Sequence of chain 1.A:
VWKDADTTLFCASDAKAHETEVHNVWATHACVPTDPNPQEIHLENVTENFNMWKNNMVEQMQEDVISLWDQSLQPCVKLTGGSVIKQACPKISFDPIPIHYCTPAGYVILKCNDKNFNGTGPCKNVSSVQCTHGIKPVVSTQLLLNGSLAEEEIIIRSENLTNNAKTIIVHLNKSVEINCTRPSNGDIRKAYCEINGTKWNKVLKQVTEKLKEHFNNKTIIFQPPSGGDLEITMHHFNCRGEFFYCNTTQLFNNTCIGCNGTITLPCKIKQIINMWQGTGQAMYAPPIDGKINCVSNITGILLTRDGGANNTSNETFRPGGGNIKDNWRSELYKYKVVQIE

Binding-site contacts:
Ligand atom C6 contacts residue TYR198 of chain 1.A at 4.5 Å (hydrophobic).
Ligand atom N2 contacts residue ASN179 of chain 1.A at 2.9 Å (h-bond).
Ligand atom C4 contacts residue ASN179 of chain 1.A at 4.2 Å.
Ligand atom O5 contacts residue ASN179 of chain 1.A at 2.4 Å (h-bond).
Ligand atom C3 contacts residue ASN179 of chain 1.A at 3.8 Å.
Ligand atom C5 contacts residue LYS303 of chain 1.A at 4.2 Å.
Ligand atom N2 contacts residue VAL307 of chain 1.A at 4.3 Å.
Ligand atom O6 contacts residue GLU200 of chain 1.A at 3.1 Å (salt-bridge).
Ligand atom C5 contacts residue THR181 of chain 1.A at 4.3 Å.
Ligand atom O4 contacts residue LYS303 of chain 1.A at 4.4 Å.
Ligand atom O6 contacts residue THR181 of chain 1.A at 4.2 Å.
Ligand atom C1 contacts residue GLU200 of chain 1.A at 4.3 Å.
Ligand atom O5 contacts residue THR181 of chain 1.A at 4.1 Å.
Ligand atom O5 contacts residue GLU200 of chain 1.A at 3.5 Å (salt-bridge).
Ligand atom C8 contacts residue GLU177 of chain 1.A at 3.9 Å.
Ligand atom C1 contacts residue THR181 of chain 1.A at 4.4 Å.
Ligand atom C1 contacts residue ASN179 of chain 1.A at 1.4 Å.
Ligand atom O6 contacts residue TYR198 of chain 1.A at 3.6 Å.
Ligand atom C5 contacts residue GLU200 of chain 1.A at 4.5 Å.
Ligand atom C2 contacts residue ASN179 of chain 1.A at 2.5 Å.
Ligand atom O7 contacts residue ASN179 of chain 1.A at 3.6 Å.
Ligand atom C1 contacts residue ASN305 of chain 1.A at 4.3 Å.
Ligand atom C5 contacts residue ASN179 of chain 1.A at 3.6 Å.
Ligand atom C8 contacts residue VAL307 of chain 1.A at 4.0 Å (hydrophobic).
Ligand atom C6 contacts residue GLU200 of chain 1.A at 4.2 Å.
Ligand atom C7 contacts residue ASN179 of chain 1.A at 3.5 Å.

The small molecule below binds the protein below.
Small molecule (SMILES): CC(=O)N[C@@H]1[C@@H](O)[C@H](O)[C@@H](CO)O[C@H]1O